Binding-site contacts:
Ligand atom C7 contacts residue ASN283 of chain 1.B at 3.2 Å.
Ligand atom C2 contacts residue ASN283 of chain 1.B at 2.4 Å.
Ligand atom C8 contacts residue SER311 of chain 1.B at 4.3 Å.
Ligand atom C7 contacts residue SER311 of chain 1.B at 3.8 Å.
Ligand atom C6 contacts residue ARG558 of chain 1.B at 4.0 Å.
Ligand atom C5 contacts residue ASN283 of chain 1.B at 3.7 Å.
Ligand atom O7 contacts residue THR312 of chain 1.B at 3.6 Å.
Ligand atom C1 contacts residue ASN283 of chain 1.B at 1.4 Å.
Ligand atom O7 contacts residue ASN283 of chain 1.B at 3.4 Å (h-bond).
Ligand atom C3 contacts residue ASN283 of chain 1.B at 3.8 Å.
Ligand atom C1 contacts residue ILE281 of chain 1.B at 4.0 Å (hydrophobic).
Ligand atom O5 contacts residue ILE281 of chain 1.B at 3.7 Å.
Ligand atom C6 contacts residue ILE281 of chain 1.B at 4.4 Å (hydrophobic).
Ligand atom O5 contacts residue ASN283 of chain 1.B at 2.4 Å (h-bond).
Ligand atom C4 contacts residue ASN283 of chain 1.B at 4.2 Å.
Ligand atom C8 contacts residue ASN283 of chain 1.B at 4.3 Å.
Ligand atom C5 contacts residue ILE281 of chain 1.B at 4.0 Å (hydrophobic).
Ligand atom O6 contacts residue ARG558 of chain 1.B at 3.8 Å.
Ligand atom C8 contacts residue MET310 of chain 1.B at 3.6 Å (hydrophobic).
Ligand atom N2 contacts residue ASN283 of chain 1.B at 2.8 Å (h-bond).
Ligand atom O7 contacts residue SER311 of chain 1.B at 3.2 Å (h-bond).

Sequence of chain 1.B:
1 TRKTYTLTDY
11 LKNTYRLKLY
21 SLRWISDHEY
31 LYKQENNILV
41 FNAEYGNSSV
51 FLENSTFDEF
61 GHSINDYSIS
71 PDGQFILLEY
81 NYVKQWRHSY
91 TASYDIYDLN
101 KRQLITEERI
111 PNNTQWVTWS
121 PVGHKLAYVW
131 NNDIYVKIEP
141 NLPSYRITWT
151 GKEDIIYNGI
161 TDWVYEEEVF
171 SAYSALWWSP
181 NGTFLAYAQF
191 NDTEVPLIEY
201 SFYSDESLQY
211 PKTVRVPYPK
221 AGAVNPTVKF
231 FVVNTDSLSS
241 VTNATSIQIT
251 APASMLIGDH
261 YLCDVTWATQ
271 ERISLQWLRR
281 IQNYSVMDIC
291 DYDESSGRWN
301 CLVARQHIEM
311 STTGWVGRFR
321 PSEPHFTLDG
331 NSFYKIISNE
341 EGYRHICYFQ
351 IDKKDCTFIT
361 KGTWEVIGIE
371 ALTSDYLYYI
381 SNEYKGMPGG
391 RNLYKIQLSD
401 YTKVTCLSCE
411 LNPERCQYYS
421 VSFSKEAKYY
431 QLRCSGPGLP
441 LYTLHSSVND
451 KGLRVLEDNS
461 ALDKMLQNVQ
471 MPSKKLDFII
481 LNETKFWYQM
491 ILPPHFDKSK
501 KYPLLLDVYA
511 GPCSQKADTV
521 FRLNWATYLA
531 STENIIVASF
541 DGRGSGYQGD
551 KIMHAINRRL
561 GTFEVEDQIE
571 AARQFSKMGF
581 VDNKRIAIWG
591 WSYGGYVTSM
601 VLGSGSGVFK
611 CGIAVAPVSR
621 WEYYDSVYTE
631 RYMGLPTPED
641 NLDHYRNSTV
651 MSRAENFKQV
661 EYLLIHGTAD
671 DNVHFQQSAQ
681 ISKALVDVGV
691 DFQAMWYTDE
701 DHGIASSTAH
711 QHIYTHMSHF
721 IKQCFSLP

A small-molecule ligand and the protein it binds are described below.
Small molecule (SMILES): CC(=O)N[C@@H]1[C@@H](O)[C@H](O)[C@@H](CO)O[C@H]1O